Binding-site contacts:
Ligand atom C3 contacts residue LYS60 of chain 4.A at 4.5 Å.
Ligand atom C10 contacts residue ASN63 of chain 4.A at 3.8 Å.
Ligand atom O1B contacts residue LYS60 of chain 4.A at 3.1 Å.
Ligand atom O10 contacts residue ASP87 of chain 4.A at 3.7 Å.
Ligand atom O4 contacts residue LYS60 of chain 4.A at 4.2 Å.
Ligand atom N5 contacts residue ASN63 of chain 4.A at 4.3 Å.
Ligand atom C1 contacts residue LYS60 of chain 4.A at 4.3 Å.
Ligand atom C4 contacts residue LYS60 of chain 4.A at 4.2 Å.
Ligand atom O10 contacts residue ASN63 of chain 4.A at 3.2 Å (h-bond).

Sequence of chain 4.A:
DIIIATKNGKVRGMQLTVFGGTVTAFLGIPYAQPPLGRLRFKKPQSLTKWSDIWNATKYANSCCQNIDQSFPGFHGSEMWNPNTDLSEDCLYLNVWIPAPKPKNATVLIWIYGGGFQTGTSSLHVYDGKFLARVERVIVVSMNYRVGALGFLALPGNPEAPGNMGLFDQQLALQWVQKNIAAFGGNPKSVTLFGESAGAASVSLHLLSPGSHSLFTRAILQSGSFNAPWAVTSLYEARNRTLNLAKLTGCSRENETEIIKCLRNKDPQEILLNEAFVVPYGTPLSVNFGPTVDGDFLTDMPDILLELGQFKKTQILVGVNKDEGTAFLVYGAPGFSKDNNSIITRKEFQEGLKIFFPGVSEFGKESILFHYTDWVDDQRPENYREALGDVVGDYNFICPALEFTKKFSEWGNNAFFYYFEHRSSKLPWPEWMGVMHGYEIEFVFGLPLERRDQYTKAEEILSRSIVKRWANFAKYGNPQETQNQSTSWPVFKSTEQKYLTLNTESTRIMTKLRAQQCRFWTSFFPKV

A small-molecule ligand and the protein it binds are described below.
Small molecule (SMILES): CC(=O)N[C@H]1[C@H]([C@H](O)[C@H](O)CO)O[C@@](O[C@@H]2[C@@H](O)[C@H](O)O[C@H](CO)[C@@H]2O)(C(=O)O)C[C@@H]1O